This small molecule binds to this protein.
Small molecule (SMILES): CC(=O)N[C@@H]1[C@@H](O)[C@H](O)[C@@H](CO)O[C@H]1O

Sequence of chain 1.A:
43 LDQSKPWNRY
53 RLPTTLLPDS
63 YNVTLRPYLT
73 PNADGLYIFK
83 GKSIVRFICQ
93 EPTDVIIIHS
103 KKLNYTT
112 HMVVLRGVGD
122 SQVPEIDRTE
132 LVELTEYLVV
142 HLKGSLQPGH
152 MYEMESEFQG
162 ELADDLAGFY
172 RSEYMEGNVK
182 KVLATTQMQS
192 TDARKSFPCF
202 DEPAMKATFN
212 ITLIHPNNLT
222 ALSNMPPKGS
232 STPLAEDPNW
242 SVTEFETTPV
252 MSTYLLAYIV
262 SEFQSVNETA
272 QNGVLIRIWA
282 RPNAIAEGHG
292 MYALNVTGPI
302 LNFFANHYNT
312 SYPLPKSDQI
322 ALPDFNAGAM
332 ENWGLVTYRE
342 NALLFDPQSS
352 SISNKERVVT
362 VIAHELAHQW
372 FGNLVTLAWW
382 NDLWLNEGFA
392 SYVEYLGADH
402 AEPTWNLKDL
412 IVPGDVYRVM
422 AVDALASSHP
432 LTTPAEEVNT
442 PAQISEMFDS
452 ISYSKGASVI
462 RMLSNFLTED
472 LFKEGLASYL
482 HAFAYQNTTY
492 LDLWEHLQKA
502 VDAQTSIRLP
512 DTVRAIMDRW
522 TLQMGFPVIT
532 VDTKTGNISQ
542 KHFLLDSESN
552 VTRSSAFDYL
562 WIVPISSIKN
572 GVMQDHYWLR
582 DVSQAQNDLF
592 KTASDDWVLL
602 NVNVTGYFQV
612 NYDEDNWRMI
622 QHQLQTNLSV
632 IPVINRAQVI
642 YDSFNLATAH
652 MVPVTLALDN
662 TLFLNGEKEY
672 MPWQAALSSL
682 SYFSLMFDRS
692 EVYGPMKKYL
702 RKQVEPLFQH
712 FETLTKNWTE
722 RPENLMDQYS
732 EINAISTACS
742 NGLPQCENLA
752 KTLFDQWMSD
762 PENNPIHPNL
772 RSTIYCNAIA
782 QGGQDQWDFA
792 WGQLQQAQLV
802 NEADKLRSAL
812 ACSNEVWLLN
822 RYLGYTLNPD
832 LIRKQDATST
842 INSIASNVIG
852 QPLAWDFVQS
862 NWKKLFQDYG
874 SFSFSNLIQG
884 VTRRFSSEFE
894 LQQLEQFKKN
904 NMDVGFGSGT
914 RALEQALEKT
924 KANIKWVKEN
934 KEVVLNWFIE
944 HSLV

Binding-site contacts:
Ligand atom C8 contacts residue ARG88 of chain 1.A at 3.9 Å.
Ligand atom N2 contacts residue ASN211 of chain 1.A at 2.8 Å (h-bond).
Ligand atom O6 contacts residue LYS229 of chain 1.A at 4.3 Å.
Ligand atom C3 contacts residue ASN211 of chain 1.A at 3.8 Å.
Ligand atom C7 contacts residue ARG88 of chain 1.A at 3.6 Å.
Ligand atom C8 contacts residue ASN64 of chain 1.A at 3.8 Å.
Ligand atom O6 contacts residue THR248 of chain 1.A at 2.9 Å (h-bond).
Ligand atom C3 contacts residue ARG88 of chain 1.A at 4.2 Å.
Ligand atom C4 contacts residue ASN211 of chain 1.A at 4.2 Å.
Ligand atom C2 contacts residue ASN64 of chain 1.A at 4.0 Å.
Ligand atom C8 contacts residue ILE86 of chain 1.A at 3.9 Å (hydrophobic).
Ligand atom C8 contacts residue ASN211 of chain 1.A at 4.5 Å.
Ligand atom O5 contacts residue THR248 of chain 1.A at 3.4 Å (h-bond).
Ligand atom O7 contacts residue NAG1 of chain 1.P at 3.0 Å (h-bond).
Ligand atom C2 contacts residue SER62 of chain 1.A at 3.8 Å.
Ligand atom C2 contacts residue ARG88 of chain 1.A at 4.5 Å.
Ligand atom C8 contacts residue SER62 of chain 1.A at 3.3 Å.
Ligand atom C7 contacts residue NAG1 of chain 1.P at 4.2 Å.
Ligand atom C7 contacts residue ASN64 of chain 1.A at 3.4 Å.
Ligand atom O7 contacts residue ARG88 of chain 1.A at 3.6 Å.
Ligand atom C1 contacts residue SER62 of chain 1.A at 4.1 Å.
Ligand atom O7 contacts residue ASN64 of chain 1.A at 3.4 Å (h-bond).
Ligand atom C1 contacts residue ASN211 of chain 1.A at 1.4 Å.
Ligand atom O6 contacts residue ASN211 of chain 1.A at 4.3 Å.
Ligand atom C3 contacts residue SER62 of chain 1.A at 4.3 Å.
Ligand atom N2 contacts residue SER62 of chain 1.A at 2.8 Å (h-bond).
Ligand atom N2 contacts residue ASN64 of chain 1.A at 3.7 Å.
Ligand atom C6 contacts residue THR248 of chain 1.A at 3.9 Å.
Ligand atom C8 contacts residue TYR63 of chain 1.A at 3.9 Å (hydrophobic).
Ligand atom N2 contacts residue ARG88 of chain 1.A at 3.9 Å.
Ligand atom C5 contacts residue THR248 of chain 1.A at 3.7 Å.
Ligand atom O7 contacts residue ASN211 of chain 1.A at 3.9 Å.
Ligand atom C7 contacts residue SER62 of chain 1.A at 3.5 Å.
Ligand atom C1 contacts residue THR248 of chain 1.A at 4.0 Å.
Ligand atom C1 contacts residue ASN64 of chain 1.A at 3.8 Å.
Ligand atom O5 contacts residue ASN211 of chain 1.A at 2.4 Å (h-bond).
Ligand atom C5 contacts residue ASN211 of chain 1.A at 3.7 Å.
Ligand atom C7 contacts residue ASN211 of chain 1.A at 3.5 Å.
Ligand atom C2 contacts residue ASN211 of chain 1.A at 2.4 Å.
Ligand atom O3 contacts residue ARG88 of chain 1.A at 3.0 Å (salt-bridge).